Binding-site contacts:
Ligand atom C6 contacts residue TYR244 of chain 3.A at 3.5 Å (hydrophobic).
Ligand atom C5 contacts residue LYS274 of chain 3.A at 3.9 Å.
Ligand atom C6 contacts residue GLY246 of chain 3.A at 3.5 Å.
Ligand atom O3P contacts residue TYR264 of chain 3.A at 3.7 Å.
Ligand atom P contacts residue ASN212 of chain 3.A at 3.8 Å.
Ligand atom P contacts residue LYS274 of chain 3.A at 3.8 Å.
Ligand atom O6 contacts residue TYR264 of chain 3.A at 3.4 Å.
Ligand atom O2 contacts residue PO41 of chain 3.G at 2.7 Å (h-bond).
Ligand atom O1P contacts residue LYS274 of chain 3.A at 3.6 Å (salt-bridge).
Ligand atom O2 contacts residue GLY122 of chain 3.A at 3.5 Å.
Ligand atom O3P contacts residue ARG243 of chain 4.A at 3.5 Å (salt-bridge).
Ligand atom P contacts residue TYR264 of chain 3.A at 3.6 Å.
Ligand atom O3 contacts residue MET248 of chain 3.A at 2.9 Å (h-bond).
Ligand atom P contacts residue ARG243 of chain 4.A at 3.8 Å.
Ligand atom O5 contacts residue LYS274 of chain 3.A at 3.0 Å (salt-bridge).
Ligand atom O4 contacts residue MET248 of chain 3.A at 3.1 Å (h-bond).
Ligand atom P contacts residue TYR215 of chain 3.A at 3.9 Å.
Ligand atom O3P contacts residue TYR244 of chain 3.A at 2.8 Å (h-bond).
Ligand atom O1 contacts residue PO41 of chain 3.G at 2.5 Å (h-bond).
Ligand atom O1 contacts residue LYS274 of chain 3.A at 3.3 Å.
Ligand atom C4 contacts residue GLY246 of chain 3.A at 3.3 Å.
Ligand atom C3 contacts residue ASP121 of chain 3.A at 3.5 Å.
Ligand atom C6 contacts residue TYR264 of chain 3.A at 3.9 Å (hydrophobic).
Ligand atom O1P contacts residue TYR264 of chain 3.A at 2.5 Å (h-bond).
Ligand atom O3 contacts residue GLY122 of chain 3.A at 3.4 Å (h-bond).
Ligand atom C1 contacts residue PO41 of chain 3.G at 3.2 Å.
Ligand atom C4 contacts residue MET248 of chain 3.A at 3.5 Å (hydrophobic).
Ligand atom O1P contacts residue TYR215 of chain 3.A at 2.6 Å (h-bond).
Ligand atom C3 contacts residue MET248 of chain 3.A at 3.6 Å (hydrophobic).
Ligand atom O3P contacts residue ASN212 of chain 3.A at 2.9 Å (h-bond).
Ligand atom C1 contacts residue LYS274 of chain 3.A at 3.9 Å.
Ligand atom O2P contacts residue ARG243 of chain 4.A at 2.8 Å (salt-bridge).
Ligand atom O2 contacts residue SER123 of chain 3.A at 3.6 Å.
Ligand atom O3 contacts residue ASP121 of chain 3.A at 2.6 Å (salt-bridge).
Ligand atom C2 contacts residue PO41 of chain 3.G at 3.6 Å.
Ligand atom C1 contacts residue GLU280 of chain 3.A at 3.5 Å.
Ligand atom O3 contacts residue SER247 of chain 3.A at 3.7 Å.
Ligand atom C1 contacts residue ARG276 of chain 3.A at 3.6 Å.
Ligand atom O1 contacts residue ARG276 of chain 3.A at 3.5 Å (salt-bridge).
Ligand atom O6 contacts residue LYS274 of chain 3.A at 3.1 Å (salt-bridge).

Sequence of chain 3.A:
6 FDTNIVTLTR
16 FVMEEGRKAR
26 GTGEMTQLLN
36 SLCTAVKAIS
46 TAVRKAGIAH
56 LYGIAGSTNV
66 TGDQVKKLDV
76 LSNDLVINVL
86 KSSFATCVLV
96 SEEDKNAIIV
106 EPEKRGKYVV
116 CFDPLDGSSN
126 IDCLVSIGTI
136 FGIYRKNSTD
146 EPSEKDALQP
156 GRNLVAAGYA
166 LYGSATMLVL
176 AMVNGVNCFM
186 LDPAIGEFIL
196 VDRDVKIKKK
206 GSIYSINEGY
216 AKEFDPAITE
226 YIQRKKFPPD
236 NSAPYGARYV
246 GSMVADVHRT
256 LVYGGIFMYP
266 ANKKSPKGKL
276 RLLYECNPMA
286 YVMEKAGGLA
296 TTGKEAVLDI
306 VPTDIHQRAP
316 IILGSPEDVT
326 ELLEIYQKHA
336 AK

Sequence of chain 4.A:
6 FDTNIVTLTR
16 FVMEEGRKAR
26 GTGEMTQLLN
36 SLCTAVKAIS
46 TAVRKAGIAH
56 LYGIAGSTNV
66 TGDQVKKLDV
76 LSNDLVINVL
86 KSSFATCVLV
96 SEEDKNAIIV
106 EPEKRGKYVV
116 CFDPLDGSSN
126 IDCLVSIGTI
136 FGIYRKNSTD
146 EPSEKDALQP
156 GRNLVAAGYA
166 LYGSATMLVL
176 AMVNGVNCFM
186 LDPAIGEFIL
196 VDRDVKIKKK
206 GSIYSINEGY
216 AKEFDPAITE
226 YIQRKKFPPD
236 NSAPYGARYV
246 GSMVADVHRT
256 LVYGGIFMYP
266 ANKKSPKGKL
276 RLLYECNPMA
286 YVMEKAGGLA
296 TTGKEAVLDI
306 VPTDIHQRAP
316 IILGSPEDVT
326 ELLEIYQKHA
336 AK

The protein below binds the small molecule below.
Small molecule (SMILES): O=P(O)(O)OC[C@H]1O[C@](O)(CO)[C@@H](O)[C@@H]1O